A small-molecule ligand and the protein it binds are described below.
Small molecule (SMILES): Nc1nc2c(ncn2[C@@H]2O[C@H](CO[P](=O)(O)O[P](=O)(O)NP(=O)(O)O)[C@@H](O)[C@H]2O)c(=O)[nH]1

Sequence of chain 1.A:
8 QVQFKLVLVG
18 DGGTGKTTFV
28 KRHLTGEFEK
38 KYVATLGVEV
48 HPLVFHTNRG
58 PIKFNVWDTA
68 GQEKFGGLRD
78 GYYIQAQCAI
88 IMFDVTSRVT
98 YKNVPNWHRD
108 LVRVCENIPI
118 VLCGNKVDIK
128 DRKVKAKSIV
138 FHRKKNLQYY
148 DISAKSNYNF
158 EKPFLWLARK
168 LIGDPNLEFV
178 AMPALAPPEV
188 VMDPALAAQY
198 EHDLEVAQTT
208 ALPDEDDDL

Binding-site contacts:
Ligand atom C2' contacts residue GLU36 of chain 1.A at 3.5 Å.
Ligand atom O4' contacts residue LYS123 of chain 1.A at 3.1 Å (salt-bridge).
Ligand atom N2 contacts residue ASP125 of chain 1.A at 3.0 Å (salt-bridge).
Ligand atom O6 contacts residue ASN122 of chain 1.A at 3.2 Å (h-bond).
Ligand atom O3G contacts residue GLY68 of chain 1.A at 2.7 Å (h-bond).
Ligand atom O1A contacts residue TYR39 of chain 1.A at 3.2 Å.
Ligand atom O2G contacts residue THR42 of chain 1.A at 2.8 Å (h-bond).
Ligand atom O6 contacts residue ALA151 of chain 1.A at 3.0 Å (h-bond).
Ligand atom N1 contacts residue LYS152 of chain 1.A at 3.5 Å.
Ligand atom O2B contacts residue LYS23 of chain 1.A at 2.7 Å (salt-bridge).
Ligand atom N2 contacts residue ILE126 of chain 1.A at 3.5 Å.
Ligand atom O1B contacts residue MG1 of chain 1.E at 2.2 Å.
Ligand atom O6 contacts residue SER150 of chain 1.A at 3.2 Å (h-bond).
Ligand atom O3G contacts residue GLY19 of chain 1.A at 3.6 Å.
Ligand atom N3B contacts residue GLY20 of chain 1.A at 3.0 Å (h-bond).
Ligand atom C2' contacts residue THR25 of chain 1.A at 3.5 Å.
Ligand atom N3B contacts residue TYR39 of chain 1.A at 3.3 Å.
Ligand atom PA contacts residue THR25 of chain 1.A at 3.5 Å.
Ligand atom PG contacts residue MG1 of chain 1.E at 3.2 Å.
Ligand atom O6 contacts residue ASP125 of chain 1.A at 3.3 Å (salt-bridge).
Ligand atom O2' contacts residue LYS37 of chain 1.A at 3.1 Å (salt-bridge).
Ligand atom O1G contacts residue TYR39 of chain 1.A at 2.7 Å (h-bond).
Ligand atom O5' contacts residue THR25 of chain 1.A at 3.3 Å (h-bond).
Ligand atom O3G contacts residue LYS23 of chain 1.A at 2.6 Å (salt-bridge).
Ligand atom O2B contacts residue GLY22 of chain 1.A at 3.0 Å (h-bond).
Ligand atom O3' contacts residue LYS37 of chain 1.A at 2.7 Å (salt-bridge).
Ligand atom O2A contacts residue GLY22 of chain 1.A at 3.3 Å.
Ligand atom O2B contacts residue THR21 of chain 1.A at 3.2 Å (h-bond).
Ligand atom O3A contacts residue GLY22 of chain 1.A at 3.2 Å (h-bond).
Ligand atom N7 contacts residue ASN122 of chain 1.A at 3.2 Å (h-bond).
Ligand atom O6 contacts residue LYS152 of chain 1.A at 3.2 Å (salt-bridge).
Ligand atom N3B contacts residue MG1 of chain 1.E at 3.5 Å.
Ligand atom O2' contacts residue GLU36 of chain 1.A at 2.7 Å (salt-bridge).
Ligand atom O1B contacts residue THR24 of chain 1.A at 3.0 Å (h-bond).
Ligand atom O2A contacts residue THR24 of chain 1.A at 3.2 Å (h-bond).
Ligand atom O2A contacts residue THR25 of chain 1.A at 2.7 Å (h-bond).
Ligand atom PB contacts residue MG1 of chain 1.E at 3.3 Å.
Ligand atom C6 contacts residue ASP125 of chain 1.A at 3.5 Å.
Ligand atom O2G contacts residue MG1 of chain 1.E at 1.9 Å.
Ligand atom N1 contacts residue ASP125 of chain 1.A at 2.8 Å (salt-bridge).